Binding-site contacts:
Ligand atom C6 contacts residue PHE1101 of chain 1.A at 4.3 Å (hydrophobic).
Ligand atom C1 contacts residue ASN1096 of chain 1.A at 1.4 Å.
Ligand atom O4 contacts residue HIS1099 of chain 1.A at 4.4 Å.
Ligand atom O7 contacts residue ASN1096 of chain 1.A at 3.6 Å (h-bond).
Ligand atom C1 contacts residue THR1098 of chain 1.A at 4.5 Å.
Ligand atom C1 contacts residue HIS1099 of chain 1.A at 4.3 Å.
Ligand atom O6 contacts residue PHE1101 of chain 1.A at 3.8 Å.
Ligand atom N2 contacts residue ASN1096 of chain 1.A at 2.9 Å (h-bond).
Ligand atom C3 contacts residue THR1098 of chain 1.A at 4.4 Å.
Ligand atom C8 contacts residue HIS1099 of chain 1.A at 4.1 Å.
Ligand atom C7 contacts residue ASN1096 of chain 1.A at 3.5 Å.
Ligand atom C5 contacts residue ASN1096 of chain 1.A at 3.6 Å.
Ligand atom C3 contacts residue ASN1096 of chain 1.A at 3.8 Å.
Ligand atom C2 contacts residue ASN1096 of chain 1.A at 2.5 Å.
Ligand atom N2 contacts residue THR1098 of chain 1.A at 3.5 Å (h-bond).
Ligand atom C2 contacts residue THR1098 of chain 1.A at 4.3 Å.
Ligand atom C3 contacts residue HIS1099 of chain 1.A at 4.3 Å.
Ligand atom O5 contacts residue PHE1101 of chain 1.A at 4.2 Å.
Ligand atom C5 contacts residue PHE1101 of chain 1.A at 4.5 Å (hydrophobic).
Ligand atom O5 contacts residue ASN1096 of chain 1.A at 2.3 Å (h-bond).
Ligand atom C8 contacts residue THR1098 of chain 1.A at 4.0 Å.
Ligand atom C4 contacts residue ASN1096 of chain 1.A at 4.2 Å.
Ligand atom C5 contacts residue HIS1099 of chain 1.A at 4.3 Å.
Ligand atom C7 contacts residue THR1098 of chain 1.A at 4.3 Å.
Ligand atom C8 contacts residue ASN1096 of chain 1.A at 3.4 Å.

Sequence of chain 1.A:
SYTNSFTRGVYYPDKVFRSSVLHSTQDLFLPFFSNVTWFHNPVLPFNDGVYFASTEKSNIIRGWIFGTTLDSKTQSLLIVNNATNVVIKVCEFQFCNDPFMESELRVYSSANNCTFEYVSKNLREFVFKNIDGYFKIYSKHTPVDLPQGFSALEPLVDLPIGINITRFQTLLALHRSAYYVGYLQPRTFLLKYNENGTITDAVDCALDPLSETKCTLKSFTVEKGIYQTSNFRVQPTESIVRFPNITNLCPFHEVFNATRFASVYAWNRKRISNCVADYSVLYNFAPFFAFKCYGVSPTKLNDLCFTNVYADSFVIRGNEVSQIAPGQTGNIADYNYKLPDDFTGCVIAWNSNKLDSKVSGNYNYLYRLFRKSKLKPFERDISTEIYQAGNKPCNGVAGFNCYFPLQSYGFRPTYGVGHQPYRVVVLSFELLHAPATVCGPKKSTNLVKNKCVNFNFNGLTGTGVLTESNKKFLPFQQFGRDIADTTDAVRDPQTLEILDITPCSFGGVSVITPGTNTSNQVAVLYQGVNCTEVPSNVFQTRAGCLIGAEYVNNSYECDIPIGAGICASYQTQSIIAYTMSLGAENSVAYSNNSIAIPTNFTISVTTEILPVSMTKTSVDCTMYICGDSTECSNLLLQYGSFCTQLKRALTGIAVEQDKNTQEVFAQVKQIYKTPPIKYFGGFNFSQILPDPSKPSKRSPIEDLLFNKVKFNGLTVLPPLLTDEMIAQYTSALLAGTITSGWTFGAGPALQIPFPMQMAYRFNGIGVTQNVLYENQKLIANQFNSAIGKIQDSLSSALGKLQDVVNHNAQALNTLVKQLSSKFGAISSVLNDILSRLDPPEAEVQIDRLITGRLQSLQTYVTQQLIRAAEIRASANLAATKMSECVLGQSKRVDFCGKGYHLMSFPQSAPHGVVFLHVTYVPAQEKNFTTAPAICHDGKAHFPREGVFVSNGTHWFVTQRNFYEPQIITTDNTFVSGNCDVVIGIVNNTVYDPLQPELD

The small molecule below binds the protein below.
Small molecule (SMILES): CC(=O)N[C@H]1[C@H](O[C@H]2[C@H](O)[C@@H](NC(C)=O)CO[C@@H]2CO)O[C@H](CO)[C@@H](O)[C@@H]1O